Sequence of chain 1.A:
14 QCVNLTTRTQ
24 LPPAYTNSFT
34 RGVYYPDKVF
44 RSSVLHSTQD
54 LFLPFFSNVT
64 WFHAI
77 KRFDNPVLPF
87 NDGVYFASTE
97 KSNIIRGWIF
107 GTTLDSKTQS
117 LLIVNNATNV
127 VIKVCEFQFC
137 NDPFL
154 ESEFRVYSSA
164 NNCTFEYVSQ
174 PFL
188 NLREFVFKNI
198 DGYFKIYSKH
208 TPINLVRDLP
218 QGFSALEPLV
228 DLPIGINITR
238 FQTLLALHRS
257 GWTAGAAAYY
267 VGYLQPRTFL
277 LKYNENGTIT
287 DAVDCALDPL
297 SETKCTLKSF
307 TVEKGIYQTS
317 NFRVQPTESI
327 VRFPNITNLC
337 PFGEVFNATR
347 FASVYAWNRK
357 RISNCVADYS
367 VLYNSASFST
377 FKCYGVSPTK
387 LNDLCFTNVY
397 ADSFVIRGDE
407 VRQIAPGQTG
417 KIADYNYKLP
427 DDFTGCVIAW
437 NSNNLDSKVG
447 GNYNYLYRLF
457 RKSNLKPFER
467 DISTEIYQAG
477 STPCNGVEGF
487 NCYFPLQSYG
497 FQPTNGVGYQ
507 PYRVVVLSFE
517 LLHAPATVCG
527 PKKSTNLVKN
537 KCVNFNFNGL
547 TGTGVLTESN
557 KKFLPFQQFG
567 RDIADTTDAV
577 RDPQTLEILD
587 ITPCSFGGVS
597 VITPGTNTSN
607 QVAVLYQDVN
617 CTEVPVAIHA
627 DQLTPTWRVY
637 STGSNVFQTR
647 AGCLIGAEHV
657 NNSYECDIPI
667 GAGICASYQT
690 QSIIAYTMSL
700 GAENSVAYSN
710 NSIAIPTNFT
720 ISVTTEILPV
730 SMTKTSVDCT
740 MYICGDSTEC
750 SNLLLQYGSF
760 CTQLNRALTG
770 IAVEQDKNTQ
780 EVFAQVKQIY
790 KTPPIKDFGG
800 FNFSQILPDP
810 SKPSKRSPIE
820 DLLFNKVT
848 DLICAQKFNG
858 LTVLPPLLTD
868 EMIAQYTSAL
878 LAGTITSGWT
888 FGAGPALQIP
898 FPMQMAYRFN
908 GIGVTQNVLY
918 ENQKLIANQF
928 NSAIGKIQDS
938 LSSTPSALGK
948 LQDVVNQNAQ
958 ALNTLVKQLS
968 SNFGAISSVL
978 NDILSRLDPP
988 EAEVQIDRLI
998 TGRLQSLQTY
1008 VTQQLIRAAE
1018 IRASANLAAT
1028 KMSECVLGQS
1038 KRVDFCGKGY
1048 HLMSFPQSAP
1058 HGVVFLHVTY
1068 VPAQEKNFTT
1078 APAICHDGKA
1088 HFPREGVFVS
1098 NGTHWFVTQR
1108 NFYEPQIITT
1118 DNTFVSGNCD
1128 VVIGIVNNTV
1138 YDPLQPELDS

This protein binds this small molecule.
Small molecule (SMILES): CC(=O)N[C@H]1[C@H](O[C@H]2[C@H](O)[C@@H](NC(C)=O)CO[C@@H]2CO)O[C@H](CO)[C@@H](O)[C@@H]1O

Binding-site contacts:
Ligand atom C5 contacts residue ASN1134 of chain 1.A at 3.6 Å.
Ligand atom C3 contacts residue ASN1134 of chain 1.A at 3.8 Å.
Ligand atom C7 contacts residue ASN1134 of chain 1.A at 3.5 Å.
Ligand atom C2 contacts residue ASN1134 of chain 1.A at 2.5 Å.
Ligand atom C4 contacts residue ASN1134 of chain 1.A at 4.2 Å.
Ligand atom C6 contacts residue ASN1134 of chain 1.A at 4.4 Å.
Ligand atom O5 contacts residue ASN1134 of chain 1.A at 2.3 Å (h-bond).
Ligand atom O7 contacts residue ASN1134 of chain 1.A at 3.7 Å.
Ligand atom C1 contacts residue ASN1134 of chain 1.A at 1.4 Å.
Ligand atom N2 contacts residue ASN1134 of chain 1.A at 3.0 Å (h-bond).